Sequence of chain 1.K:
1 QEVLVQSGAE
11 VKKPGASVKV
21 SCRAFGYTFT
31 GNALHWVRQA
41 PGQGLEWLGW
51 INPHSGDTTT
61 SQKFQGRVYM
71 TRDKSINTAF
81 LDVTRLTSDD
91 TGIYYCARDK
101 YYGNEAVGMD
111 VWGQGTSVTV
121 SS

Sequence of chain 1.F:
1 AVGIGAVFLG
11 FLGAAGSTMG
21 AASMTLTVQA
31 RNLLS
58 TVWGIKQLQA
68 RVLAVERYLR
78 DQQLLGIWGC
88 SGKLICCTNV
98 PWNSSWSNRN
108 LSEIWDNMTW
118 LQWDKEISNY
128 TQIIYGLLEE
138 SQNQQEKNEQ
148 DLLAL

Sequence of chain 1.L:
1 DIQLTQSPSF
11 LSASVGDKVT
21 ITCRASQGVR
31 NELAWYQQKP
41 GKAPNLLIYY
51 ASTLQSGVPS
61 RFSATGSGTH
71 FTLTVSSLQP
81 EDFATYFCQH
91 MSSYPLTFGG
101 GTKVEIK

Sequence of chain 1.E:
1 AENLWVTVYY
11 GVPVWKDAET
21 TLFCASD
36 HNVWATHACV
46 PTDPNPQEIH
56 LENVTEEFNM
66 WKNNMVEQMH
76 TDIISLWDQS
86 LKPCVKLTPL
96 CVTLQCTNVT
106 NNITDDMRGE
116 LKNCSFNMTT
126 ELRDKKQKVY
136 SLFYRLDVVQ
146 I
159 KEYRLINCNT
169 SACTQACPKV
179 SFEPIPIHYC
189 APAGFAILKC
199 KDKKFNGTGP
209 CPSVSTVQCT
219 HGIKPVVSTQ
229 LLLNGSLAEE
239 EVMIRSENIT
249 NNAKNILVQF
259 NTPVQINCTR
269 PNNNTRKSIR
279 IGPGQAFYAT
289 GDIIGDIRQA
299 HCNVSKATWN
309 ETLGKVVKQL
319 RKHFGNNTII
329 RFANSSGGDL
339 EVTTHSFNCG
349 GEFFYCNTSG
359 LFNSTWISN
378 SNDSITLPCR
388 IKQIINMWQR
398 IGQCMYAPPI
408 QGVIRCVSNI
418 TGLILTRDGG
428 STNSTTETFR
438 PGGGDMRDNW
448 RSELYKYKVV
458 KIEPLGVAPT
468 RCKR

Binding-site contacts:
Ligand atom O5 contacts residue TYR102 of chain 1.K at 3.9 Å.
Ligand atom C7 contacts residue SER17 of chain 1.F at 3.4 Å.
Ligand atom C8 contacts residue TYR49 of chain 1.L at 3.6 Å (hydrophobic).
Ligand atom O7 contacts residue ASN58 of chain 1.E at 4.2 Å.
Ligand atom O7 contacts residue TYR102 of chain 1.K at 3.7 Å.
Ligand atom O5 contacts residue ASN58 of chain 1.E at 2.4 Å (h-bond).
Ligand atom O3 contacts residue TYR102 of chain 1.K at 3.4 Å.
Ligand atom O7 contacts residue TYR49 of chain 1.L at 2.5 Å (h-bond).
Ligand atom O7 contacts residue GLY16 of chain 1.F at 4.2 Å.
Ligand atom C1 contacts residue ASN58 of chain 1.E at 1.4 Å.
Ligand atom O6 contacts residue GLY103 of chain 1.K at 3.9 Å.
Ligand atom C2 contacts residue ASN58 of chain 1.E at 2.5 Å.
Ligand atom O7 contacts residue THR53 of chain 1.L at 4.1 Å.
Ligand atom C3 contacts residue TYR102 of chain 1.K at 3.6 Å (hydrophobic).
Ligand atom C7 contacts residue TYR102 of chain 1.K at 4.5 Å (hydrophobic).
Ligand atom C2 contacts residue TYR50 of chain 1.L at 4.3 Å (hydrophobic).
Ligand atom C7 contacts residue TYR49 of chain 1.L at 3.4 Å (hydrophobic).
Ligand atom C4 contacts residue TYR50 of chain 1.L at 4.3 Å (hydrophobic).
Ligand atom C6 contacts residue TYR102 of chain 1.K at 4.2 Å (hydrophobic).
Ligand atom C4 contacts residue TYR102 of chain 1.K at 4.3 Å (hydrophobic).
Ligand atom C4 contacts residue ASN58 of chain 1.E at 4.2 Å.
Ligand atom O4 contacts residue TYR102 of chain 1.K at 3.6 Å.
Ligand atom C8 contacts residue SER17 of chain 1.F at 3.4 Å.
Ligand atom C3 contacts residue TYR50 of chain 1.L at 4.2 Å (hydrophobic).
Ligand atom O3 contacts residue TYR50 of chain 1.L at 3.9 Å.
Ligand atom C3 contacts residue ASN58 of chain 1.E at 3.8 Å.
Ligand atom O4 contacts residue ASN31 of chain 1.L at 3.3 Å (h-bond).
Ligand atom C8 contacts residue THR53 of chain 1.L at 4.4 Å.
Ligand atom C8 contacts residue GLU57 of chain 1.E at 4.2 Å.
Ligand atom C1 contacts residue TYR102 of chain 1.K at 4.2 Å (hydrophobic).
Ligand atom C2 contacts residue TYR102 of chain 1.K at 4.2 Å (hydrophobic).
Ligand atom C5 contacts residue ASN58 of chain 1.E at 3.7 Å.
Ligand atom C1 contacts residue TYR50 of chain 1.L at 4.1 Å (hydrophobic).
Ligand atom O6 contacts residue TYR102 of chain 1.K at 3.5 Å.
Ligand atom O6 contacts residue ASN58 of chain 1.E at 4.5 Å.
Ligand atom C7 contacts residue ASN58 of chain 1.E at 3.8 Å.
Ligand atom N2 contacts residue ASN58 of chain 1.E at 2.9 Å (h-bond).
Ligand atom O7 contacts residue SER17 of chain 1.F at 2.7 Å (h-bond).

This protein binds this small molecule.
Small molecule (SMILES): CC(=O)N[C@H]1[C@H](O[C@H]2[C@H](O)[C@@H](NC(C)=O)CO[C@@H]2CO)O[C@H](CO)[C@@H](O[C@@H]2O[C@H](CO)[C@@H](O)[C@H](O)[C@@H]2O)[C@@H]1O